Sequence of chain 1.A:
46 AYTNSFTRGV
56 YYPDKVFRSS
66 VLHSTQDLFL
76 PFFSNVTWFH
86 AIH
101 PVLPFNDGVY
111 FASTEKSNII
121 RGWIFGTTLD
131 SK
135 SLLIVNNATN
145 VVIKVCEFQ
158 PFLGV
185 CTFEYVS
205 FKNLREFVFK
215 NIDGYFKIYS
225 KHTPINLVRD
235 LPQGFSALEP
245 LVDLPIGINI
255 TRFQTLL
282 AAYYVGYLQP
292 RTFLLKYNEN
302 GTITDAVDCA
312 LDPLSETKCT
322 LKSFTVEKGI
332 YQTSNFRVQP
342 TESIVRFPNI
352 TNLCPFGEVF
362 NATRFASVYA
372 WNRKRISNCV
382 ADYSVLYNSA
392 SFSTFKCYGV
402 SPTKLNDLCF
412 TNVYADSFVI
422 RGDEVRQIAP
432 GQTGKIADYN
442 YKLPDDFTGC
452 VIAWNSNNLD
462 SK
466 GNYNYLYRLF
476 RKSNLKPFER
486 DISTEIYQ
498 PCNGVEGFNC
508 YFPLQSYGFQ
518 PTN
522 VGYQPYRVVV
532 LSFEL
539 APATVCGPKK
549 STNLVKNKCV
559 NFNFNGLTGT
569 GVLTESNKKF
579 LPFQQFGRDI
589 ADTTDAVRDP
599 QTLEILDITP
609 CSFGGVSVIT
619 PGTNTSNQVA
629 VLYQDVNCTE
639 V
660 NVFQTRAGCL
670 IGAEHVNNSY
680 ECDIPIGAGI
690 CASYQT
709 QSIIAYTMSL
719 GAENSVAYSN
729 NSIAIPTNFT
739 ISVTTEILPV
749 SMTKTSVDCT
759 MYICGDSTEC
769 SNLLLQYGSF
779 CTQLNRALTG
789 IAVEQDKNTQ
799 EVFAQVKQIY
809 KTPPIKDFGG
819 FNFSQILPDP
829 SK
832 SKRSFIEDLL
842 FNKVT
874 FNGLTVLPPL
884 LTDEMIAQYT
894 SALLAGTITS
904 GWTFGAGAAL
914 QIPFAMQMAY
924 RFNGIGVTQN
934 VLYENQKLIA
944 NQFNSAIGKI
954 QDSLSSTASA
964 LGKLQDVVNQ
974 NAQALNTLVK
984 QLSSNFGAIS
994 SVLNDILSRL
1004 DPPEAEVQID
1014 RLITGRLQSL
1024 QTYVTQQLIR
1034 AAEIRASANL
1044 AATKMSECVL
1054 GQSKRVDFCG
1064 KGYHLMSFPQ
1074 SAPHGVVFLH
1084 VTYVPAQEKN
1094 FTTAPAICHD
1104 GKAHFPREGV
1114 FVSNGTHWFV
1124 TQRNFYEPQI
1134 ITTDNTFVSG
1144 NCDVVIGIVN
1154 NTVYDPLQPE

A protein and the small-molecule ligand that binds it are described below.
Small molecule (SMILES): CC(=O)N[C@@H]1[C@@H](O)[C@H](O)[C@@H](CO)O[C@H]1O

Binding-site contacts:
Ligand atom C1 contacts residue ASN622 of chain 1.A at 1.5 Å.
Ligand atom C3 contacts residue ASN622 of chain 1.A at 3.8 Å.
Ligand atom C5 contacts residue ASN622 of chain 1.A at 3.7 Å.
Ligand atom O7 contacts residue ASN622 of chain 1.A at 3.0 Å (h-bond).
Ligand atom C4 contacts residue ASN622 of chain 1.A at 4.3 Å.
Ligand atom C2 contacts residue ASN622 of chain 1.A at 2.5 Å.
Ligand atom C7 contacts residue ASN622 of chain 1.A at 3.1 Å.
Ligand atom O5 contacts residue ASN622 of chain 1.A at 2.4 Å (h-bond).
Ligand atom C8 contacts residue ASN622 of chain 1.A at 4.3 Å.
Ligand atom N2 contacts residue ASN622 of chain 1.A at 2.9 Å (h-bond).